The small molecule below binds the protein below.
Small molecule (SMILES): CC(=O)N[C@@H]1[C@@H](O)[C@H](O)[C@@H](CO)O[C@H]1O

Sequence of chain 1.A:
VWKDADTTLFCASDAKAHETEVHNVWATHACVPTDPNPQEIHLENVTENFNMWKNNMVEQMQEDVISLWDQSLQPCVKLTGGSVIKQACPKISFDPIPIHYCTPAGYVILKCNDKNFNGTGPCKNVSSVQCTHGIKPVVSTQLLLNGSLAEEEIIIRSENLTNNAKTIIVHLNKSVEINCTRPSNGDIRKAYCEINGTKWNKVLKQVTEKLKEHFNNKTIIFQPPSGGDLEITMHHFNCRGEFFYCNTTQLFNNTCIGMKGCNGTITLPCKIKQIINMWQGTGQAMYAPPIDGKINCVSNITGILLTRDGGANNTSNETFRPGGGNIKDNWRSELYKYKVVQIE

Binding-site contacts:
Ligand atom O5 contacts residue THR261 of chain 1.A at 4.3 Å.
Ligand atom O6 contacts residue LYS269 of chain 1.A at 4.0 Å.
Ligand atom C1 contacts residue ASN259 of chain 1.A at 1.4 Å.
Ligand atom C7 contacts residue ASN259 of chain 1.A at 3.5 Å.
Ligand atom C6 contacts residue LYS269 of chain 1.A at 4.1 Å.
Ligand atom C2 contacts residue ASN259 of chain 1.A at 2.5 Å.
Ligand atom O6 contacts residue MET268 of chain 1.A at 4.0 Å.
Ligand atom O5 contacts residue CYS271 of chain 1.A at 4.3 Å.
Ligand atom O5 contacts residue ASN259 of chain 1.A at 2.2 Å (h-bond).
Ligand atom C4 contacts residue ASN259 of chain 1.A at 4.2 Å.
Ligand atom O7 contacts residue GLN256 of chain 1.A at 3.1 Å.
Ligand atom O7 contacts residue ASN259 of chain 1.A at 3.5 Å (h-bond).
Ligand atom C8 contacts residue THR255 of chain 1.A at 3.5 Å.
Ligand atom O5 contacts residue CYS262 of chain 1.A at 3.8 Å.
Ligand atom O6 contacts residue CYS271 of chain 1.A at 3.7 Å.
Ligand atom C3 contacts residue ASN259 of chain 1.A at 3.8 Å.
Ligand atom C7 contacts residue GLN256 of chain 1.A at 4.2 Å.
Ligand atom O6 contacts residue THR261 of chain 1.A at 3.6 Å.
Ligand atom C6 contacts residue CYS262 of chain 1.A at 4.3 Å (hydrophobic).
Ligand atom C5 contacts residue ASN259 of chain 1.A at 3.6 Å.
Ligand atom N2 contacts residue ASN259 of chain 1.A at 3.0 Å (h-bond).
Ligand atom C6 contacts residue CYS271 of chain 1.A at 3.7 Å (hydrophobic).